Binding-site contacts:
Ligand atom C6 contacts residue VAL127 of chain 1.C at 4.2 Å (hydrophobic).
Ligand atom C5 contacts residue ASN125 of chain 1.C at 3.6 Å.
Ligand atom N2 contacts residue ASN122 of chain 1.C at 2.7 Å (h-bond).
Ligand atom O5 contacts residue ASN122 of chain 1.C at 2.5 Å (h-bond).
Ligand atom O4 contacts residue ASN125 of chain 1.C at 4.4 Å.
Ligand atom C8 contacts residue ASN122 of chain 1.C at 4.3 Å.
Ligand atom C3 contacts residue ASN122 of chain 1.C at 3.7 Å.
Ligand atom O7 contacts residue THR124 of chain 1.C at 4.2 Å.
Ligand atom C2 contacts residue ASN122 of chain 1.C at 2.3 Å.
Ligand atom C7 contacts residue ASN122 of chain 1.C at 3.3 Å.
Ligand atom C4 contacts residue ASN122 of chain 1.C at 4.2 Å.
Ligand atom C1 contacts residue ASN125 of chain 1.C at 4.3 Å.
Ligand atom O5 contacts residue ASN125 of chain 1.C at 3.8 Å.
Ligand atom C1 contacts residue ASN122 of chain 1.C at 1.5 Å.
Ligand atom C5 contacts residue ASN122 of chain 1.C at 3.8 Å.
Ligand atom O6 contacts residue VAL127 of chain 1.C at 3.1 Å.
Ligand atom O6 contacts residue ASN125 of chain 1.C at 4.1 Å.
Ligand atom O7 contacts residue ASN122 of chain 1.C at 3.2 Å.
Ligand atom C6 contacts residue ASN125 of chain 1.C at 3.6 Å.

Sequence of chain 1.C:
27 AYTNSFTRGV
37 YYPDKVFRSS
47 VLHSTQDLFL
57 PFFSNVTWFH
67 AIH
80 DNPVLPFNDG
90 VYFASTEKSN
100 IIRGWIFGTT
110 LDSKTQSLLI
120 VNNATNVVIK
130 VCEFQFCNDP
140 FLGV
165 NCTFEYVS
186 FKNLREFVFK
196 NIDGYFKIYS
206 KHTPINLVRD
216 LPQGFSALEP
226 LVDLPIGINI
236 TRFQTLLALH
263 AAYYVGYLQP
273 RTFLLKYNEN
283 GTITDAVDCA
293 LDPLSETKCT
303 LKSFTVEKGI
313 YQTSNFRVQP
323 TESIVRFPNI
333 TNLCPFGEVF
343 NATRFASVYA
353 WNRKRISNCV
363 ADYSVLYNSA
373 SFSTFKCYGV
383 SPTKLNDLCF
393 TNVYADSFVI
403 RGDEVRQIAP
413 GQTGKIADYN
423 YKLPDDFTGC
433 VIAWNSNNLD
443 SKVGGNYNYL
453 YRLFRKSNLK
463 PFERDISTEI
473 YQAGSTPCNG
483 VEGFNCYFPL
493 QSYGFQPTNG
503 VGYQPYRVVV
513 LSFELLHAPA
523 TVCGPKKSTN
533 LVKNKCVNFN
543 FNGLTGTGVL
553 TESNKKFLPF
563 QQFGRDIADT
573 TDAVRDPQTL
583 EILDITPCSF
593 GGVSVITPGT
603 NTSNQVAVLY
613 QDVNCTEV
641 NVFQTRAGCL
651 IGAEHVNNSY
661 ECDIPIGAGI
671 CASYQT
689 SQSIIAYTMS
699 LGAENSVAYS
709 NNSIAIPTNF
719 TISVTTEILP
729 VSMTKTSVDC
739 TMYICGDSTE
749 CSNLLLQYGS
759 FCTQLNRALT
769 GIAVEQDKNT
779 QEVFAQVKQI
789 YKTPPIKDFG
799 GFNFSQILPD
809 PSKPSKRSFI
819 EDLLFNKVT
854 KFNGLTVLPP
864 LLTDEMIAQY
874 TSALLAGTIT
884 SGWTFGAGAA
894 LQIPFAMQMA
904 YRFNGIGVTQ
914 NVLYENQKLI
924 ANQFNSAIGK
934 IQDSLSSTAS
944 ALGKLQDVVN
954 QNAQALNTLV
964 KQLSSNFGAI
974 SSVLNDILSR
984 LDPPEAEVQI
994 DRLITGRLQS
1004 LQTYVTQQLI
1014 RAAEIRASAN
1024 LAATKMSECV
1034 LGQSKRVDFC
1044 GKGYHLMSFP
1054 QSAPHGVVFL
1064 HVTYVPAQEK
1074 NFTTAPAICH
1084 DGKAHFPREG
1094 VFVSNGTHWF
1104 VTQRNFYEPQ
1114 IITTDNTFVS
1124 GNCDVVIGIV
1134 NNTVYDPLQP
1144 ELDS

This protein binds this small molecule.
Small molecule (SMILES): CC(=O)N[C@@H]1[C@@H](O)[C@H](O)[C@@H](CO)O[C@H]1O